Sequence of chain 1.D:
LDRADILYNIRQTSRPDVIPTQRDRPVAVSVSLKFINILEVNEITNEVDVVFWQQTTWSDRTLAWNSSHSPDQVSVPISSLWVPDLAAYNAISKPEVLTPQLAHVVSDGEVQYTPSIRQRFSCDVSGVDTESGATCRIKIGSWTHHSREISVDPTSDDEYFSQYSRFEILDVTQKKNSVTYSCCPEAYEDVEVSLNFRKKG

Sequence of chain 1.C:
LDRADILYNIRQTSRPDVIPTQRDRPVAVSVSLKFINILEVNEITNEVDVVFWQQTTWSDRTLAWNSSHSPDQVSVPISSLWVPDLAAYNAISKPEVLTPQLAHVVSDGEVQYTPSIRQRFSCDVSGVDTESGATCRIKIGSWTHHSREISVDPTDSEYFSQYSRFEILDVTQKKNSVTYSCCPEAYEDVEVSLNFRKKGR

Binding-site contacts:
Ligand atom C6 contacts residue TRP162 of chain 1.C at 3.2 Å (hydrophobic).
Ligand atom N1 contacts residue THR133 of chain 1.D at 3.3 Å.
Ligand atom N3 contacts residue SER161 of chain 1.C at 3.7 Å.
Ligand atom C7 contacts residue TRP72 of chain 1.D at 3.8 Å (hydrophobic).
Ligand atom C3 contacts residue TRP162 of chain 1.C at 4.0 Å (hydrophobic).
Ligand atom C5 contacts residue HIS123 of chain 1.D at 4.1 Å.
Ligand atom C4 contacts residue HIS123 of chain 1.D at 3.4 Å.
Ligand atom C3 contacts residue CYS207 of chain 1.C at 4.0 Å (hydrophobic).
Ligand atom C9 contacts residue TYR204 of chain 1.C at 3.9 Å (hydrophobic).
Ligand atom C10 contacts residue TRP162 of chain 1.C at 4.2 Å (hydrophobic).
Ligand atom C1 contacts residue THR133 of chain 1.D at 3.5 Å.
Ligand atom N2 contacts residue TRP162 of chain 1.C at 3.6 Å (h-bond).
Ligand atom C8 contacts residue SER161 of chain 1.C at 4.1 Å.
Ligand atom C4 contacts residue GLN131 of chain 1.D at 3.8 Å.
Ligand atom C5 contacts residue THR133 of chain 1.D at 3.9 Å.
Ligand atom C3 contacts residue HIS123 of chain 1.D at 4.2 Å.
Ligand atom C8 contacts residue TRP162 of chain 1.C at 3.3 Å (hydrophobic).
Ligand atom C9 contacts residue TRP162 of chain 1.C at 3.6 Å (hydrophobic).
Ligand atom C2 contacts residue TRP162 of chain 1.C at 3.5 Å (hydrophobic).
Ligand atom BR1 contacts residue GLN131 of chain 1.D at 3.0 Å.
Ligand atom C6 contacts residue TRP72 of chain 1.D at 4.1 Å (hydrophobic).
Ligand atom C7 contacts residue TYR108 of chain 1.C at 3.2 Å (hydrophobic).
Ligand atom C1 contacts residue TRP162 of chain 1.C at 3.4 Å (hydrophobic).
Ligand atom BR1 contacts residue TYR132 of chain 1.D at 4.0 Å.
Ligand atom C10 contacts residue CYS206 of chain 1.C at 3.9 Å (hydrophobic).
Ligand atom BR1 contacts residue ALA122 of chain 1.D at 4.0 Å.
Ligand atom N1 contacts residue THR163 of chain 1.C at 4.2 Å.
Ligand atom C10 contacts residue TYR204 of chain 1.C at 4.2 Å (hydrophobic).
Ligand atom C3 contacts residue CYS206 of chain 1.C at 3.8 Å (hydrophobic).
Ligand atom N1 contacts residue TRP162 of chain 1.C at 3.9 Å.
Ligand atom BR1 contacts residue HIS123 of chain 1.D at 3.4 Å.
Ligand atom N3 contacts residue TYR108 of chain 1.C at 2.6 Å (h-bond).
Ligand atom C8 contacts residue TYR211 of chain 1.C at 3.4 Å (hydrophobic).
Ligand atom C8 contacts residue TYR204 of chain 1.C at 3.8 Å (hydrophobic).
Ligand atom C8 contacts residue TYR108 of chain 1.C at 3.2 Å (hydrophobic).
Ligand atom C9 contacts residue TYR211 of chain 1.C at 3.6 Å (hydrophobic).
Ligand atom BR1 contacts residue THR133 of chain 1.D at 4.0 Å.
Ligand atom N3 contacts residue TRP162 of chain 1.C at 2.8 Å (h-bond).
Ligand atom BR1 contacts residue LEU121 of chain 1.D at 4.1 Å.
Ligand atom C7 contacts residue TRP162 of chain 1.C at 3.4 Å (hydrophobic).

The protein below binds the small molecule below.
Small molecule (SMILES): Brc1ccc(N2CCCNCC2)cn1